Binding-site contacts:
Ligand atom O3 contacts residue ARG219 of chain 4.A at 3.6 Å (salt-bridge).
Ligand atom C4 contacts residue ASN106 of chain 4.A at 4.3 Å.
Ligand atom C8 contacts residue ASN106 of chain 4.A at 3.5 Å.
Ligand atom O6 contacts residue ASN188 of chain 4.A at 3.4 Å (h-bond).
Ligand atom C3 contacts residue LYS190 of chain 4.A at 3.6 Å.
Ligand atom C3 contacts residue SER191 of chain 4.A at 3.5 Å.
Ligand atom C3 contacts residue ASN106 of chain 4.A at 4.0 Å.
Ligand atom C2 contacts residue ASN188 of chain 4.A at 4.0 Å.
Ligand atom C5 contacts residue ASN188 of chain 4.A at 3.9 Å.
Ligand atom C5 contacts residue ASN106 of chain 4.A at 3.6 Å.
Ligand atom C1 contacts residue ASN188 of chain 4.A at 3.9 Å.
Ligand atom O3 contacts residue LYS476 of chain 4.A at 3.6 Å.
Ligand atom C4 contacts residue LYS190 of chain 4.A at 3.4 Å.
Ligand atom C5 contacts residue LYS190 of chain 4.A at 4.3 Å.
Ligand atom C2 contacts residue ASN106 of chain 4.A at 2.8 Å.
Ligand atom O5 contacts residue ASN188 of chain 4.A at 3.5 Å (h-bond).
Ligand atom C7 contacts residue ASN106 of chain 4.A at 3.2 Å.
Ligand atom C6 contacts residue LYS190 of chain 4.A at 4.2 Å.
Ligand atom O7 contacts residue ASN106 of chain 4.A at 3.4 Å (h-bond).
Ligand atom C6 contacts residue ASN188 of chain 4.A at 4.0 Å.
Ligand atom N2 contacts residue ASN106 of chain 4.A at 3.3 Å (h-bond).
Ligand atom C1 contacts residue LYS190 of chain 4.A at 4.4 Å.
Ligand atom O2 contacts residue SER191 of chain 4.A at 4.0 Å.
Ligand atom O5 contacts residue ASN106 of chain 4.A at 2.3 Å (h-bond).
Ligand atom C2 contacts residue SER191 of chain 4.A at 4.3 Å.
Ligand atom O2 contacts residue ASN188 of chain 4.A at 3.3 Å (h-bond).
Ligand atom O3 contacts residue LYS190 of chain 4.A at 4.3 Å.
Ligand atom O3 contacts residue SER191 of chain 4.A at 3.0 Å (h-bond).
Ligand atom C5 contacts residue LYS190 of chain 4.A at 3.7 Å.
Ligand atom C3 contacts residue ASN188 of chain 4.A at 4.4 Å.
Ligand atom O4 contacts residue LYS190 of chain 4.A at 3.8 Å.
Ligand atom C1 contacts residue ASN106 of chain 4.A at 1.5 Å.
Ligand atom C1 contacts residue ASN188 of chain 4.A at 3.7 Å.
Ligand atom O7 contacts residue LYS105 of chain 4.A at 4.3 Å.

Sequence of chain 4.A:
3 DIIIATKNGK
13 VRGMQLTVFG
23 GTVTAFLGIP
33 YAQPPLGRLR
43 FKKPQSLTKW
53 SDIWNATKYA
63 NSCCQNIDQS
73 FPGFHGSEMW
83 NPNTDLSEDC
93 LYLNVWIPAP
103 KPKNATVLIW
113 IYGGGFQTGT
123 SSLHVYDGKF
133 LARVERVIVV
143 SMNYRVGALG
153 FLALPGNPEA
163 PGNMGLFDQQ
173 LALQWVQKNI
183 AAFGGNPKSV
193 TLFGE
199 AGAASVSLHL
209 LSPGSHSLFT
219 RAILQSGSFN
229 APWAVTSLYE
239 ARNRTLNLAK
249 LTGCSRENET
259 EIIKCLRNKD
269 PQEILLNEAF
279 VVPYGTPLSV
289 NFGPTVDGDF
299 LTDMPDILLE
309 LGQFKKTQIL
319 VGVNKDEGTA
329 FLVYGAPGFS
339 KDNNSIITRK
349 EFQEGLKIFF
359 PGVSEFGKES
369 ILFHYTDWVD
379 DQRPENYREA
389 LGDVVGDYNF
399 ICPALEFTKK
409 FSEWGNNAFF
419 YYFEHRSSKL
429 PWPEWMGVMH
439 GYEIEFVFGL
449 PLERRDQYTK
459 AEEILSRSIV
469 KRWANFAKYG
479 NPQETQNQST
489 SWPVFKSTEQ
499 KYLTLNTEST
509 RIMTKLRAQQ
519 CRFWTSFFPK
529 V

A small-molecule ligand and the protein it binds are described below.
Small molecule (SMILES): CC(=O)N[C@H]1CO[C@H](CO[C@H]2O[C@@H](C)[C@@H](O)[C@@H](O)[C@@H]2O)[C@@H](O)[C@@H]1O